A small-molecule ligand and the protein it binds are described below.
Small molecule (SMILES): OC[C@H]1O[C@@H](O)[C@H](O)[C@@H](O)[C@@H]1O

Binding-site contacts:
Ligand atom O2 contacts residue ASN261 of chain 1.A at 3.3 Å (h-bond).
Ligand atom C1 contacts residue ARG163 of chain 1.A at 3.9 Å.
Ligand atom O4 contacts residue ASP19 of chain 1.A at 2.7 Å (salt-bridge).
Ligand atom C6 contacts residue HIS157 of chain 1.A at 3.8 Å.
Ligand atom O6 contacts residue HIS157 of chain 1.A at 2.8 Å (h-bond).
Ligand atom C2 contacts residue PHE21 of chain 1.A at 4.0 Å (hydrophobic).
Ligand atom C2 contacts residue ASN261 of chain 1.A at 3.7 Å.
Ligand atom O3 contacts residue ASP241 of chain 1.A at 2.6 Å (salt-bridge).
Ligand atom O6 contacts residue LYS97 of chain 1.A at 3.4 Å.
Ligand atom O2 contacts residue ARG163 of chain 1.A at 2.8 Å (salt-bridge).
Ligand atom O5 contacts residue ASN96 of chain 1.A at 2.9 Å (h-bond).
Ligand atom C6 contacts residue ASN96 of chain 1.A at 3.4 Å.
Ligand atom C1 contacts residue ASN261 of chain 1.A at 4.0 Å.
Ligand atom O1 contacts residue ASP159 of chain 1.A at 2.7 Å (salt-bridge).
Ligand atom O4 contacts residue TRP188 of chain 1.A at 3.1 Å.
Ligand atom O2 contacts residue ASP241 of chain 1.A at 2.6 Å (salt-bridge).
Ligand atom O3 contacts residue ASN216 of chain 1.A at 2.9 Å (h-bond).
Ligand atom C2 contacts residue ASP241 of chain 1.A at 3.4 Å.
Ligand atom C3 contacts residue ASP241 of chain 1.A at 3.7 Å.
Ligand atom C1 contacts residue ASP159 of chain 1.A at 3.5 Å.
Ligand atom C3 contacts residue TRP188 of chain 1.A at 3.8 Å (hydrophobic).
Ligand atom O4 contacts residue ASN216 of chain 1.A at 3.6 Å (h-bond).
Ligand atom O1 contacts residue ARG163 of chain 1.A at 3.3 Å (salt-bridge).
Ligand atom O6 contacts residue ASN96 of chain 1.A at 2.6 Å (h-bond).
Ligand atom C4 contacts residue ASP19 of chain 1.A at 3.5 Å.
Ligand atom C5 contacts residue TRP188 of chain 1.A at 3.9 Å (hydrophobic).
Ligand atom O1 contacts residue ASN96 of chain 1.A at 3.3 Å (h-bond).
Ligand atom C2 contacts residue ARG163 of chain 1.A at 3.9 Å.
Ligand atom O2 contacts residue ASN216 of chain 1.A at 4.1 Å.
Ligand atom C1 contacts residue ASN96 of chain 1.A at 3.7 Å.
Ligand atom C4 contacts residue TRP188 of chain 1.A at 4.1 Å (hydrophobic).
Ligand atom O3 contacts residue PHE21 of chain 1.A at 3.5 Å.
Ligand atom O5 contacts residue ASP159 of chain 1.A at 4.0 Å.
Ligand atom C6 contacts residue ASP19 of chain 1.A at 3.8 Å.
Ligand atom C5 contacts residue HIS157 of chain 1.A at 3.8 Å.
Ligand atom O1 contacts residue ASN261 of chain 1.A at 3.1 Å (h-bond).
Ligand atom O5 contacts residue HIS157 of chain 1.A at 3.9 Å.
Ligand atom C3 contacts residue ASN216 of chain 1.A at 3.6 Å.
Ligand atom O6 contacts residue TYR15 of chain 1.A at 3.9 Å.
Ligand atom C6 contacts residue TYR15 of chain 1.A at 3.6 Å (hydrophobic).

Sequence of chain 1.A:
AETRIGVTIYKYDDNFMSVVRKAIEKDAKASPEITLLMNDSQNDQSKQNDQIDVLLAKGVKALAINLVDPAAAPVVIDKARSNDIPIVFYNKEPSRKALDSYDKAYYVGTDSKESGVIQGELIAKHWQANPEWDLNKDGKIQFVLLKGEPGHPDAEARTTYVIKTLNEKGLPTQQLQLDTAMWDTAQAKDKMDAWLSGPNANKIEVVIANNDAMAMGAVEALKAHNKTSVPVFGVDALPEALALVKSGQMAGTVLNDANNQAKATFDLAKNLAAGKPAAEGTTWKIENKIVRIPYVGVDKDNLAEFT